A protein and the small-molecule ligand that binds it are described below.
Small molecule (SMILES): CC(C)C[C@H](NC(=O)[C@@H](NC(=O)c1cc2ccccc2[nH]1)C(C)C)C(=O)N[C@H](C=O)C[C@@H]1CCNC1=O

Sequence of chain 1.A:
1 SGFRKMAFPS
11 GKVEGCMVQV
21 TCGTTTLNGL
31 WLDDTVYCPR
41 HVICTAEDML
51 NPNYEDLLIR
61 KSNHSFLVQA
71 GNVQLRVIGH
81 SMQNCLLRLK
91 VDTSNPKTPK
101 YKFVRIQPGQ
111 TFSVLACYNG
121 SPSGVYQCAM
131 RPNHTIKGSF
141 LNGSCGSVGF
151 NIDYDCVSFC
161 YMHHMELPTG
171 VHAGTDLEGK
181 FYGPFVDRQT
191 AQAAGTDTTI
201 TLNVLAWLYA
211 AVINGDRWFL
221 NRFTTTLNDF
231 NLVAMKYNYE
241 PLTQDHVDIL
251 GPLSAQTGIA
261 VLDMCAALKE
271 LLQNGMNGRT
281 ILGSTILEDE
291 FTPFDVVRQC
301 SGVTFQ

Binding-site contacts:
Ligand atom C11 contacts residue THR190 of chain 1.A at 3.7 Å.
Ligand atom C33 contacts residue LEU141 of chain 1.A at 3.8 Å (hydrophobic).
Ligand atom C16 contacts residue PRO168 of chain 1.A at 3.8 Å (hydrophobic).
Ligand atom C29 contacts residue CYS145 of chain 1.A at 1.8 Å (hydrophobic).
Ligand atom C09 contacts residue THR190 of chain 1.A at 3.7 Å.
Ligand atom C02 contacts residue HIS164 of chain 1.A at 3.6 Å.
Ligand atom N35 contacts residue LEU141 of chain 1.A at 3.8 Å.
Ligand atom O37 contacts residue HIS172 of chain 1.A at 3.5 Å.
Ligand atom C31 contacts residue CYS145 of chain 1.A at 3.5 Å (hydrophobic).
Ligand atom C36 contacts residue GLU166 of chain 1.A at 3.4 Å.
Ligand atom C14 contacts residue GLN192 of chain 1.A at 3.8 Å.
Ligand atom O30 contacts residue CYS145 of chain 1.A at 2.5 Å (h-bond).
Ligand atom C14 contacts residue PRO168 of chain 1.A at 3.5 Å (hydrophobic).
Ligand atom C15 contacts residue PRO168 of chain 1.A at 3.4 Å (hydrophobic).
Ligand atom O18 contacts residue MET165 of chain 1.A at 2.9 Å.
Ligand atom N35 contacts residue GLU166 of chain 1.A at 3.0 Å (salt-bridge).
Ligand atom O37 contacts residue PHE140 of chain 1.A at 3.4 Å.
Ligand atom C15 contacts residue THR190 of chain 1.A at 3.3 Å.
Ligand atom C28 contacts residue CYS145 of chain 1.A at 2.9 Å (hydrophobic).
Ligand atom C33 contacts residue ASN142 of chain 1.A at 3.2 Å.
Ligand atom C36 contacts residue HIS163 of chain 1.A at 3.8 Å.
Ligand atom C31 contacts residue LEU141 of chain 1.A at 3.8 Å (hydrophobic).
Ligand atom C25 contacts residue HIS41 of chain 1.A at 3.6 Å.
Ligand atom C34 contacts residue ASN142 of chain 1.A at 3.8 Å.
Ligand atom C14 contacts residue ALA191 of chain 1.A at 3.7 Å (hydrophobic).
Ligand atom C15 contacts residue GLN192 of chain 1.A at 3.0 Å.
Ligand atom N27 contacts residue CYS145 of chain 1.A at 3.1 Å (h-bond).
Ligand atom C24 contacts residue HIS41 of chain 1.A at 3.5 Å.
Ligand atom O37 contacts residue HIS163 of chain 1.A at 2.8 Å (h-bond).
Ligand atom N27 contacts residue HIS164 of chain 1.A at 2.8 Å (h-bond).
Ligand atom N35 contacts residue PHE140 of chain 1.A at 3.3 Å (h-bond).
Ligand atom C15 contacts residue ALA191 of chain 1.A at 3.5 Å (hydrophobic).
Ligand atom O37 contacts residue GLU166 of chain 1.A at 3.3 Å.
Ligand atom O22 contacts residue GLU166 of chain 1.A at 3.2 Å (salt-bridge).
Ligand atom C08 contacts residue GLU166 of chain 1.A at 3.7 Å.
Ligand atom O22 contacts residue MET165 of chain 1.A at 3.6 Å.
Ligand atom C16 contacts residue THR190 of chain 1.A at 3.1 Å.
Ligand atom N17 contacts residue THR190 of chain 1.A at 3.1 Å (h-bond).
Ligand atom N07 contacts residue GLU166 of chain 1.A at 3.7 Å.
Ligand atom C03 contacts residue HIS164 of chain 1.A at 3.6 Å.